This protein binds this small molecule.
Small molecule (SMILES): Cc1[nH]c2ncccc2c1[C@@H]1CCN(C(=O)C2(c3ccccn3)CC2)C1

Sequence of chain 1.H:
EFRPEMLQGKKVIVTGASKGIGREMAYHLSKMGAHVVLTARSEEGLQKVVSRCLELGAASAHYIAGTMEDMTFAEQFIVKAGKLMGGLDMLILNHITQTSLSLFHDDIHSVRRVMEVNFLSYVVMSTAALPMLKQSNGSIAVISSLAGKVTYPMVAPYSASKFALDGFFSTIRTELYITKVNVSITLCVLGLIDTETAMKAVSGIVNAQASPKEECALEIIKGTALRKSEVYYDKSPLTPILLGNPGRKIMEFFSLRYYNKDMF

Binding-site contacts:
Ligand atom C10 contacts residue THR99 of chain 1.G at 3.4 Å.
Ligand atom C2 contacts residue THR197 of chain 1.G at 3.5 Å.
Ligand atom C21 contacts residue TYR152 of chain 1.G at 3.8 Å (hydrophobic).
Ligand atom C12 contacts residue VAL202 of chain 1.G at 3.9 Å (hydrophobic).
Ligand atom C22 contacts residue TYR259 of chain 1.H at 3.2 Å (hydrophobic).
Ligand atom N7 contacts residue ALA201 of chain 1.G at 3.6 Å.
Ligand atom C8 contacts residue ALA201 of chain 1.G at 3.6 Å (hydrophobic).
Ligand atom C4 contacts residue ALA198 of chain 1.G at 3.9 Å (hydrophobic).
Ligand atom C6 contacts residue THR197 of chain 1.G at 4.0 Å.
Ligand atom C26 contacts residue LEU192 of chain 1.G at 3.4 Å (hydrophobic).
Ligand atom O18 contacts residue SER145 of chain 1.G at 2.5 Å (h-bond).
Ligand atom C6 contacts residue THR99 of chain 1.G at 3.7 Å.
Ligand atom N3 contacts residue THR197 of chain 1.G at 3.1 Å.
Ligand atom C25 contacts residue SER145 of chain 1.G at 3.2 Å.
Ligand atom C22 contacts residue TYR152 of chain 1.G at 3.6 Å (hydrophobic).
Ligand atom C25 contacts residue LEU190 of chain 1.G at 3.9 Å (hydrophobic).
Ligand atom C8 contacts residue THR99 of chain 1.G at 3.4 Å.
Ligand atom C10 contacts residue SER100 of chain 1.G at 3.9 Å.
Ligand atom C13 contacts residue LEU192 of chain 1.G at 3.8 Å (hydrophobic).
Ligand atom C15 contacts residue TYR158 of chain 1.G at 3.7 Å (hydrophobic).
Ligand atom C2 contacts residue NDP1 of chain 1.AA at 3.3 Å.
Ligand atom O18 contacts residue NDP1 of chain 1.AA at 3.7 Å.
Ligand atom C23 contacts residue TYR152 of chain 1.G at 3.4 Å (hydrophobic).
Ligand atom C16 contacts residue NDP1 of chain 1.AA at 3.8 Å.
Ligand atom O18 contacts residue TYR158 of chain 1.G at 3.2 Å (h-bond).
Ligand atom C26 contacts residue GLY191 of chain 1.G at 3.4 Å.
Ligand atom C10 contacts residue LEU101 of chain 1.G at 3.4 Å (hydrophobic).
Ligand atom C1 contacts residue NDP1 of chain 1.AA at 3.0 Å.
Ligand atom N7 contacts residue THR99 of chain 1.G at 2.6 Å (h-bond).
Ligand atom C25 contacts residue LEU146 of chain 1.G at 3.8 Å (hydrophobic).
Ligand atom N14 contacts residue NDP1 of chain 1.AA at 3.8 Å.
Ligand atom C2 contacts residue ILE96 of chain 1.G at 3.7 Å (hydrophobic).
Ligand atom C10 contacts residue ALA201 of chain 1.G at 3.6 Å (hydrophobic).
Ligand atom C17 contacts residue SER145 of chain 1.G at 3.7 Å.
Ligand atom C16 contacts residue SER145 of chain 1.G at 3.5 Å.
Ligand atom C23 contacts residue TYR259 of chain 1.H at 3.5 Å (hydrophobic).
Ligand atom C1 contacts residue ILE96 of chain 1.G at 3.8 Å (hydrophobic).
Ligand atom C13 contacts residue NDP1 of chain 1.AA at 3.7 Å.
Ligand atom C12 contacts residue NDP1 of chain 1.AA at 3.6 Å.
Ligand atom C4 contacts residue NDP1 of chain 1.AA at 3.7 Å.

Sequence of chain 1.G:
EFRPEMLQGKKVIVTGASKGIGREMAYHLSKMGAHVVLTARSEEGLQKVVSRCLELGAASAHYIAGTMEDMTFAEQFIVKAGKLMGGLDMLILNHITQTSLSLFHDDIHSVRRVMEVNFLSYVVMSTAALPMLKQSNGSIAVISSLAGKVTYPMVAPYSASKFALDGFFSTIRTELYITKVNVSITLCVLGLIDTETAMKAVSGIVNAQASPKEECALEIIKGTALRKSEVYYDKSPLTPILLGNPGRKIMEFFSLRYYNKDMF